Binding-site contacts:
Ligand atom OAB contacts residue PHE262 of chain 1.A at 3.0 Å (h-bond).
Ligand atom CAK contacts residue LYS256 of chain 1.A at 3.9 Å.
Ligand atom OAB contacts residue PRO261 of chain 1.A at 3.3 Å.
Ligand atom C contacts residue LYS256 of chain 1.A at 4.2 Å.
Ligand atom OAE contacts residue LYS256 of chain 1.A at 3.9 Å.
Ligand atom CAG contacts residue PHE262 of chain 1.A at 4.3 Å (hydrophobic).
Ligand atom SAD contacts residue PRO261 of chain 1.A at 4.3 Å.
Ligand atom CAH contacts residue PHE262 of chain 1.A at 3.7 Å (hydrophobic).
Ligand atom CAK contacts residue PHE262 of chain 1.A at 4.4 Å (hydrophobic).
Ligand atom OAE contacts residue PHE262 of chain 1.A at 3.9 Å.
Ligand atom CAG contacts residue LYS256 of chain 1.A at 4.2 Å.
Ligand atom CAI contacts residue LYS256 of chain 1.A at 3.6 Å.
Ligand atom NAC contacts residue EDO1 of chain 1.E at 3.2 Å.
Ligand atom SAD contacts residue EDO1 of chain 1.E at 3.9 Å.
Ligand atom CAH contacts residue LYS256 of chain 1.A at 4.3 Å.
Ligand atom OAE contacts residue PRO261 of chain 1.A at 4.4 Å.
Ligand atom OAB contacts residue ILE260 of chain 1.A at 3.5 Å (h-bond).
Ligand atom OAE contacts residue ILE260 of chain 1.A at 3.0 Å (h-bond).
Ligand atom CAF contacts residue LYS256 of chain 1.A at 4.0 Å.
Ligand atom SAD contacts residue PHE262 of chain 1.A at 4.3 Å.
Ligand atom CAJ contacts residue LYS256 of chain 1.A at 3.5 Å.
Ligand atom OAE contacts residue EDO1 of chain 1.E at 2.9 Å (h-bond).
Ligand atom SAD contacts residue ILE260 of chain 1.A at 3.8 Å.
Ligand atom C contacts residue EDO1 of chain 1.E at 3.7 Å.

The small molecule below binds the protein below.
Small molecule (SMILES): Cc1ccccc1S(N)(=O)=O

Sequence of chain 1.A:
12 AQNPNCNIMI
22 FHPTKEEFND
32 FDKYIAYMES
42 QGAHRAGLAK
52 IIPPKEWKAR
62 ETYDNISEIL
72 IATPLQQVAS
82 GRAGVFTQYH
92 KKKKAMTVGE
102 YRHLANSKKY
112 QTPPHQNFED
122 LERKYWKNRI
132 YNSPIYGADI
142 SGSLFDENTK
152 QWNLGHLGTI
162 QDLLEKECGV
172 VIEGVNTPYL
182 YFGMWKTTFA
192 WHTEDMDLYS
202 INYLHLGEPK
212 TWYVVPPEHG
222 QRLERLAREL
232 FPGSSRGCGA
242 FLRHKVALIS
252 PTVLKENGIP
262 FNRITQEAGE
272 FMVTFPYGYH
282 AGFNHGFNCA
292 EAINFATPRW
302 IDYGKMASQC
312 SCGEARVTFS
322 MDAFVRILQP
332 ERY